Sequence of chain 1.A:
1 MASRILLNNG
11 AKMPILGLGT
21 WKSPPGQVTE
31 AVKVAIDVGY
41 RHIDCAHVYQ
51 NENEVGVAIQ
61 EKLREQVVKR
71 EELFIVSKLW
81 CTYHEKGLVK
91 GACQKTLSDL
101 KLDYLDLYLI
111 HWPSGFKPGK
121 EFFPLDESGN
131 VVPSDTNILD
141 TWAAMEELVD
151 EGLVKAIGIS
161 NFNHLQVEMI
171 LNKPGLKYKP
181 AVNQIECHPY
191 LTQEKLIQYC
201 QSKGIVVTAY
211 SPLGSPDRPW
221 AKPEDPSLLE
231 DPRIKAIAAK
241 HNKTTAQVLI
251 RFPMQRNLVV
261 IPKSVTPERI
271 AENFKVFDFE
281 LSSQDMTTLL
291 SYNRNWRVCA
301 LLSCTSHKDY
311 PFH

Binding-site contacts:
Ligand atom C21 contacts residue NAP1 of chain 1.B at 3.5 Å.
Ligand atom O12 contacts residue TRP220 of chain 1.A at 3.7 Å.
Ligand atom CL1 contacts residue TRP21 of chain 1.A at 3.7 Å.
Ligand atom F9 contacts residue ALA300 of chain 1.A at 3.2 Å.
Ligand atom CL1 contacts residue TYR49 of chain 1.A at 3.8 Å.
Ligand atom F9 contacts residue CYS299 of chain 1.A at 3.9 Å.
Ligand atom C4 contacts residue TRP112 of chain 1.A at 3.5 Å (hydrophobic).
Ligand atom C6 contacts residue TYR310 of chain 1.A at 3.8 Å (hydrophobic).
Ligand atom C14 contacts residue TRP21 of chain 1.A at 3.2 Å (hydrophobic).
Ligand atom C3 contacts residue PHE123 of chain 1.A at 3.9 Å (hydrophobic).
Ligand atom O12 contacts residue LEU301 of chain 1.A at 3.6 Å.
Ligand atom O24 contacts residue NAP1 of chain 1.B at 3.1 Å.
Ligand atom C12 contacts residue TRP21 of chain 1.A at 3.7 Å (hydrophobic).
Ligand atom BR8 contacts residue CYS304 of chain 1.A at 3.9 Å.
Ligand atom F9 contacts residue LEU301 of chain 1.A at 3.3 Å.
Ligand atom C15 contacts residue TRP21 of chain 1.A at 3.8 Å (hydrophobic).
Ligand atom BR8 contacts residue SER114 of chain 1.A at 3.8 Å.
Ligand atom O23 contacts residue HIS111 of chain 1.A at 3.4 Å (h-bond).
Ligand atom C5 contacts residue TRP112 of chain 1.A at 3.5 Å (hydrophobic).
Ligand atom C22 contacts residue HIS111 of chain 1.A at 3.4 Å.
Ligand atom O20 contacts residue TRP21 of chain 1.A at 3.5 Å.
Ligand atom O23 contacts residue NAP1 of chain 1.B at 3.5 Å (h-bond).
Ligand atom BR8 contacts residue PHE116 of chain 1.A at 3.9 Å.
Ligand atom C21 contacts residue TRP21 of chain 1.A at 3.7 Å (hydrophobic).
Ligand atom BR8 contacts residue TRP112 of chain 1.A at 3.9 Å.
Ligand atom C2 contacts residue TRP112 of chain 1.A at 3.3 Å (hydrophobic).
Ligand atom O24 contacts residue TYR49 of chain 1.A at 2.8 Å (h-bond).
Ligand atom C7 contacts residue TRP112 of chain 1.A at 3.3 Å (hydrophobic).
Ligand atom O23 contacts residue TRP112 of chain 1.A at 3.0 Å (h-bond).
Ligand atom C6 contacts residue TRP112 of chain 1.A at 3.4 Å (hydrophobic).
Ligand atom C3 contacts residue TRP112 of chain 1.A at 3.4 Å (hydrophobic).
Ligand atom C11 contacts residue TRP220 of chain 1.A at 3.8 Å (hydrophobic).
Ligand atom O24 contacts residue HIS111 of chain 1.A at 2.7 Å (h-bond).
Ligand atom F9 contacts residue TRP112 of chain 1.A at 3.3 Å.
Ligand atom C1 contacts residue TRP112 of chain 1.A at 3.5 Å (hydrophobic).
Ligand atom C22 contacts residue NAP1 of chain 1.B at 3.4 Å.
Ligand atom C9 contacts residue PHE123 of chain 1.A at 3.7 Å (hydrophobic).
Ligand atom C7 contacts residue LEU301 of chain 1.A at 3.6 Å (hydrophobic).
Ligand atom C2 contacts residue LEU301 of chain 1.A at 3.9 Å (hydrophobic).
Ligand atom CL1 contacts residue VAL48 of chain 1.A at 3.2 Å.

The protein below binds the small molecule below.
Small molecule (SMILES): O=C(O)COc1cc(Cl)ccc1C(=O)NCc1ccc(Br)cc1F